Sequence of chain 44.E:
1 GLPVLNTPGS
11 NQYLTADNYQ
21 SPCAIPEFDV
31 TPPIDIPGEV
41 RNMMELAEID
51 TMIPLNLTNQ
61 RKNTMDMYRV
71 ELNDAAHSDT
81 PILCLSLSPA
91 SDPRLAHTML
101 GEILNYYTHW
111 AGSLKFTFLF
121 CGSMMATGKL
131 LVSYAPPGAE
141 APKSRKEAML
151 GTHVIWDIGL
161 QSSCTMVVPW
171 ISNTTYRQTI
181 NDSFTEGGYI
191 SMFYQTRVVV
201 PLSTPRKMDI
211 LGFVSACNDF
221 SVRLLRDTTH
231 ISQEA

A small-molecule ligand and the protein it binds are described below.
Small molecule (SMILES): COc1ccc(OCc2ccc(COc3c(Cl)cccc3Cl)cc2)c(Cl)c1

Sequence of chain 45.B:
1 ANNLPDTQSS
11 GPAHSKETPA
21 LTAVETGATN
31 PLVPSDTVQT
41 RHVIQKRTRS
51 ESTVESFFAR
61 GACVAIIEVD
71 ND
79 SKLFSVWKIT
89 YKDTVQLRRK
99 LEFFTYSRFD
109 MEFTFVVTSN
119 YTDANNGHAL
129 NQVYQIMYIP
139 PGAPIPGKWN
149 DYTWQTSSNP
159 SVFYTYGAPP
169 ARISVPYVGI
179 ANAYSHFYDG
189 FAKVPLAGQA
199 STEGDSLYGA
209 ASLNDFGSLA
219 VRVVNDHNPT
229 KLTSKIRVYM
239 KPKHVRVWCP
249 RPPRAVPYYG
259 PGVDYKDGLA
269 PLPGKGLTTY

Binding-site contacts:
Ligand atom C6 contacts residue TYR89 of chain 45.B at 3.7 Å (hydrophobic).
Ligand atom C14 contacts residue TYR136 of chain 45.B at 3.5 Å (hydrophobic).
Ligand atom C4 contacts residue MET109 of chain 45.B at 3.8 Å (hydrophobic).
Ligand atom CL2 contacts residue ALA24 of chain 44.E at 3.5 Å.
Ligand atom C5 contacts residue TYR89 of chain 45.B at 3.5 Å (hydrophobic).
Ligand atom C13 contacts residue ILE87 of chain 45.B at 3.7 Å (hydrophobic).
Ligand atom C11 contacts residue ILE87 of chain 45.B at 3.8 Å (hydrophobic).
Ligand atom C12 contacts residue ILE87 of chain 45.B at 3.8 Å (hydrophobic).
Ligand atom C9 contacts residue PHE214 of chain 45.B at 3.7 Å (hydrophobic).
Ligand atom C13 contacts residue PHE111 of chain 45.B at 3.7 Å (hydrophobic).
Ligand atom C7 contacts residue PHE214 of chain 45.B at 3.5 Å (hydrophobic).
Ligand atom C20 contacts residue LEU217 of chain 45.B at 3.8 Å (hydrophobic).
Ligand atom C10 contacts residue TYR136 of chain 45.B at 3.5 Å (hydrophobic).
Ligand atom O3 contacts residue TYR89 of chain 45.B at 3.6 Å.
Ligand atom C19 contacts residue LEU217 of chain 45.B at 3.8 Å (hydrophobic).
Ligand atom C21 contacts residue HIS184 of chain 45.B at 3.6 Å.
Ligand atom O1 contacts residue ILE87 of chain 45.B at 3.7 Å.
Ligand atom CL2 contacts residue TYR136 of chain 45.B at 3.6 Å.
Ligand atom C17 contacts residue TYR136 of chain 45.B at 3.7 Å (hydrophobic).
Ligand atom C20 contacts residue ILE171 of chain 45.B at 3.8 Å (hydrophobic).
Ligand atom C13 contacts residue MET109 of chain 45.B at 3.4 Å (hydrophobic).
Ligand atom C2 contacts residue PHE214 of chain 45.B at 3.6 Å (hydrophobic).
Ligand atom C16 contacts residue ALA24 of chain 44.E at 3.8 Å (hydrophobic).
Ligand atom O3 contacts residue PHE107 of chain 45.B at 3.6 Å.
Ligand atom O1 contacts residue PHE214 of chain 45.B at 3.8 Å.
Ligand atom C21 contacts residue TYR182 of chain 45.B at 3.8 Å (hydrophobic).
Ligand atom CL3 contacts residue PHE111 of chain 45.B at 3.8 Å.
Ligand atom C3 contacts residue MET109 of chain 45.B at 3.7 Å (hydrophobic).
Ligand atom CL2 contacts residue ILE25 of chain 44.E at 3.4 Å.
Ligand atom C16 contacts residue TYR136 of chain 45.B at 3.8 Å (hydrophobic).
Ligand atom CL3 contacts residue LEU217 of chain 45.B at 3.8 Å.
Ligand atom C17 contacts residue ALA24 of chain 44.E at 3.7 Å (hydrophobic).
Ligand atom O2 contacts residue VAL173 of chain 45.B at 3.4 Å.
Ligand atom C12 contacts residue PHE111 of chain 45.B at 3.8 Å (hydrophobic).
Ligand atom C1 contacts residue TYR182 of chain 45.B at 3.8 Å (hydrophobic).
Ligand atom C7 contacts residue MET109 of chain 45.B at 3.3 Å (hydrophobic).
Ligand atom C9 contacts residue VAL176 of chain 45.B at 3.6 Å (hydrophobic).
Ligand atom O1 contacts residue MET109 of chain 45.B at 3.7 Å.
Ligand atom C21 contacts residue SER105 of chain 45.B at 3.8 Å.
Ligand atom C8 contacts residue MET109 of chain 45.B at 3.4 Å (hydrophobic).